Sequence of chain 1.B:
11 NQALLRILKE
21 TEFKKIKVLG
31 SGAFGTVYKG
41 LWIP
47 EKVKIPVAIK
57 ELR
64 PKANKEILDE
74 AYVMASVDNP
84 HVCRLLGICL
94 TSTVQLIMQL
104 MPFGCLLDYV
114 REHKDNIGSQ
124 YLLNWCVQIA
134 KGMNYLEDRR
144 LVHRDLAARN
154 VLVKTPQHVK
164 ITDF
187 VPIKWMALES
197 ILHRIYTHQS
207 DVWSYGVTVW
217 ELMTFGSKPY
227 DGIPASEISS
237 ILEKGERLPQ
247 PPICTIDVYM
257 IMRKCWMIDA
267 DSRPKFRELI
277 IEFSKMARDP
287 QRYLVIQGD

A protein and the small-molecule ligand that binds it are described below.
Small molecule (SMILES): COc1cc(N2CCC(N(C)C)CC2)ccc1Nc1ncc(C(=O)Oc2ccccc2)c(-c2c[nH]c3ccccc23)n1

Binding-site contacts:
Ligand atom C39 contacts residue VAL37 of chain 1.B at 3.7 Å (hydrophobic).
Ligand atom C11 contacts residue MET104 of chain 1.B at 3.7 Å (hydrophobic).
Ligand atom C07 contacts residue MET101 of chain 1.B at 3.6 Å (hydrophobic).
Ligand atom C37 contacts residue ASP166 of chain 1.B at 3.5 Å.
Ligand atom C11 contacts residue LEU155 of chain 1.B at 3.7 Å (hydrophobic).
Ligand atom C17 contacts residue GLY107 of chain 1.B at 3.7 Å.
Ligand atom C11 contacts residue GLN102 of chain 1.B at 3.5 Å.
Ligand atom C31 contacts residue PRO105 of chain 1.B at 3.4 Å (hydrophobic).
Ligand atom C28 contacts residue LEU29 of chain 1.B at 3.7 Å (hydrophobic).
Ligand atom O03 contacts residue ALA54 of chain 1.B at 3.6 Å.
Ligand atom C16 contacts residue GLY107 of chain 1.B at 3.5 Å.
Ligand atom C35 contacts residue THR165 of chain 1.B at 3.5 Å.
Ligand atom C42 contacts residue VAL37 of chain 1.B at 3.6 Å (hydrophobic).
Ligand atom C06 contacts residue LYS56 of chain 1.B at 3.5 Å.
Ligand atom C08 contacts residue MET101 of chain 1.B at 3.6 Å (hydrophobic).
Ligand atom C08 contacts residue LEU99 of chain 1.B at 3.5 Å (hydrophobic).
Ligand atom C07 contacts residue LYS56 of chain 1.B at 3.7 Å.
Ligand atom O03 contacts residue VAL37 of chain 1.B at 3.8 Å.
Ligand atom C42 contacts residue ASP166 of chain 1.B at 3.7 Å.
Ligand atom N32 contacts residue LEU155 of chain 1.B at 3.6 Å.
Ligand atom N14 contacts residue MET104 of chain 1.B at 2.7 Å (h-bond).
Ligand atom C37 contacts residue VAL37 of chain 1.B at 3.4 Å (hydrophobic).
Ligand atom N12 contacts residue MET104 of chain 1.B at 2.9 Å (h-bond).
Ligand atom C10 contacts residue ALA54 of chain 1.B at 3.6 Å (hydrophobic).
Ligand atom C09 contacts residue ALA54 of chain 1.B at 3.7 Å (hydrophobic).
Ligand atom O30 contacts residue LEU103 of chain 1.B at 3.7 Å.
Ligand atom C08 contacts residue LYS56 of chain 1.B at 3.5 Å.
Ligand atom C10 contacts residue LEU155 of chain 1.B at 3.5 Å (hydrophobic).
Ligand atom C13 contacts residue MET104 of chain 1.B at 3.8 Å (hydrophobic).
Ligand atom C38 contacts residue VAL37 of chain 1.B at 3.7 Å (hydrophobic).
Ligand atom C11 contacts residue ALA54 of chain 1.B at 3.4 Å (hydrophobic).
Ligand atom C29 contacts residue MET104 of chain 1.B at 3.6 Å (hydrophobic).
Ligand atom N36 contacts residue ASP166 of chain 1.B at 2.9 Å (salt-bridge).
Ligand atom O01 contacts residue MET101 of chain 1.B at 3.7 Å.
Ligand atom C02 contacts residue ALA54 of chain 1.B at 3.7 Å (hydrophobic).
Ligand atom O30 contacts residue MET104 of chain 1.B at 3.2 Å (h-bond).
Ligand atom C35 contacts residue ASP166 of chain 1.B at 3.6 Å.
Ligand atom C15 contacts residue GLY107 of chain 1.B at 3.6 Å.
Ligand atom C33 contacts residue LEU155 of chain 1.B at 3.4 Å (hydrophobic).
Ligand atom C15 contacts residue MET104 of chain 1.B at 3.3 Å (hydrophobic).